The small molecule below binds the protein below.
Small molecule (SMILES): Nc1ncnc2c1ncn2[C@H]1C[C@H](O)[C@@H](COP(=O)(O)O)O1

Sequence of chain 13.A:
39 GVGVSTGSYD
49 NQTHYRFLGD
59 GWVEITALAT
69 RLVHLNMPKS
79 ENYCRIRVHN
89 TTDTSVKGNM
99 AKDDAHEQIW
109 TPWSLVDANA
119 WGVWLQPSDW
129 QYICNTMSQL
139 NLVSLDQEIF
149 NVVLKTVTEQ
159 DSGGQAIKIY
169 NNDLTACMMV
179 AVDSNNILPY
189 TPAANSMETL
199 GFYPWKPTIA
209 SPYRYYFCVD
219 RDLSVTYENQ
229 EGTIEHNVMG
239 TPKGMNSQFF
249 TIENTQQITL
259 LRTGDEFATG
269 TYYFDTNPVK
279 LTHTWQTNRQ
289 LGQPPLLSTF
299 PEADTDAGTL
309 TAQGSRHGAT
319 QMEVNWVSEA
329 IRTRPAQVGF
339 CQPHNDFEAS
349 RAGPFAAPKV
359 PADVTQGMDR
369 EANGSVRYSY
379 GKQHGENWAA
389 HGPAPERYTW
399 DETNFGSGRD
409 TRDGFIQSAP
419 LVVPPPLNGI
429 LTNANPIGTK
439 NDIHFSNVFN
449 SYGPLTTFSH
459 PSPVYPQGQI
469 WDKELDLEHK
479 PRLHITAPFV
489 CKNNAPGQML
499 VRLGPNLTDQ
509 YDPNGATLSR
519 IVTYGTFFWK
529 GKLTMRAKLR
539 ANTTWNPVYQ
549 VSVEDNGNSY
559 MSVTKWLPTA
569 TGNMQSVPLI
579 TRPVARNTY

Binding-site contacts:
Ligand atom OP2 contacts residue ASP273 of chain 13.A at 2.4 Å.
Ligand atom C5' contacts residue ASP273 of chain 13.A at 3.8 Å.
Ligand atom O5' contacts residue ASP273 of chain 13.A at 4.1 Å.
Ligand atom O5' contacts residue ASN491 of chain 13.A at 3.5 Å (h-bond).
Ligand atom P contacts residue PHE272 of chain 13.A at 4.3 Å.
Ligand atom OP1 contacts residue PHE272 of chain 13.A at 3.4 Å.
Ligand atom C5' contacts residue ASN491 of chain 13.A at 4.0 Å.
Ligand atom P contacts residue ASP273 of chain 13.A at 2.8 Å.
Ligand atom OP1 contacts residue ASN491 of chain 13.A at 3.6 Å.
Ligand atom OP1 contacts residue TYR271 of chain 13.A at 3.1 Å (h-bond).
Ligand atom OP2 contacts residue ASN491 of chain 13.A at 1.7 Å (h-bond).
Ligand atom OP1 contacts residue ASP273 of chain 13.A at 3.3 Å.
Ligand atom P contacts residue TYR271 of chain 13.A at 4.5 Å.
Ligand atom P contacts residue ASN491 of chain 13.A at 3.0 Å.